Sequence of chain 1.A:
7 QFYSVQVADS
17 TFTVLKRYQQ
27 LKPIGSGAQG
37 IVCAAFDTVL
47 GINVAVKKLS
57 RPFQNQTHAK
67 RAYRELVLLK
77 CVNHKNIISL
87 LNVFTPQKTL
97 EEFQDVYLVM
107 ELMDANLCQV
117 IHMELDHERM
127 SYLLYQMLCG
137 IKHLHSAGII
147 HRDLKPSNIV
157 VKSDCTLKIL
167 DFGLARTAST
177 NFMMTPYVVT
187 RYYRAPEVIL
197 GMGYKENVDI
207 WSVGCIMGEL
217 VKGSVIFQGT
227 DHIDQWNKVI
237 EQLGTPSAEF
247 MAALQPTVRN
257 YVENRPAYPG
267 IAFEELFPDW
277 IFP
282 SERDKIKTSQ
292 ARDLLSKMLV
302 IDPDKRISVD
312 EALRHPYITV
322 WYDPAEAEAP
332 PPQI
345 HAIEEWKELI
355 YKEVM

The small molecule below binds the protein below.
Small molecule (SMILES): O=C(Nc1cccc(-c2n[nH]c3ccc(-c4nc[nH]n4)cc23)c1)c1ccco1

Binding-site contacts:
Ligand atom C12 contacts residue ASP110 of chain 1.A at 3.8 Å.
Ligand atom C11 contacts residue LEU108 of chain 1.A at 3.7 Å (hydrophobic).
Ligand atom C14 contacts residue ALA111 of chain 1.A at 3.8 Å (hydrophobic).
Ligand atom N7 contacts residue LEU108 of chain 1.A at 3.8 Å.
Ligand atom N16 contacts residue MET109 of chain 1.A at 2.8 Å (h-bond).
Ligand atom N7 contacts residue GLU107 of chain 1.A at 2.7 Å (salt-bridge).
Ligand atom C20 contacts residue VAL38 of chain 1.A at 3.8 Å (hydrophobic).
Ligand atom C2 contacts residue MET106 of chain 1.A at 3.8 Å (hydrophobic).
Ligand atom C6 contacts residue GLU107 of chain 1.A at 3.8 Å.
Ligand atom N7 contacts residue ALA51 of chain 1.A at 3.7 Å.
Ligand atom C22 contacts residue MET109 of chain 1.A at 3.9 Å (hydrophobic).
Ligand atom N19 contacts residue VAL38 of chain 1.A at 3.7 Å.
Ligand atom C6 contacts residue ALA51 of chain 1.A at 3.7 Å (hydrophobic).
Ligand atom N8 contacts residue MET109 of chain 1.A at 2.9 Å (h-bond).
Ligand atom C1 contacts residue LEU166 of chain 1.A at 3.8 Å (hydrophobic).
Ligand atom C10 contacts residue ILE30 of chain 1.A at 3.8 Å (hydrophobic).
Ligand atom C25 contacts residue MET109 of chain 1.A at 3.4 Å (hydrophobic).
Ligand atom C17 contacts residue LEU166 of chain 1.A at 3.7 Å (hydrophobic).
Ligand atom C2 contacts residue LEU166 of chain 1.A at 3.5 Å (hydrophobic).
Ligand atom N21 contacts residue LEU166 of chain 1.A at 3.9 Å.
Ligand atom N18 contacts residue VAL38 of chain 1.A at 3.5 Å.
Ligand atom N8 contacts residue GLU107 of chain 1.A at 3.5 Å (salt-bridge).
Ligand atom N7 contacts residue MET109 of chain 1.A at 3.7 Å.
Ligand atom N21 contacts residue VAL38 of chain 1.A at 3.8 Å.
Ligand atom C22 contacts residue ASP110 of chain 1.A at 3.5 Å.
Ligand atom N16 contacts residue ASP110 of chain 1.A at 3.4 Å (salt-bridge).
Ligand atom C14 contacts residue GLN115 of chain 1.A at 3.9 Å.
Ligand atom C11 contacts residue ILE30 of chain 1.A at 3.8 Å (hydrophobic).
Ligand atom C11 contacts residue MET109 of chain 1.A at 3.2 Å (hydrophobic).
Ligand atom O23 contacts residue ASP110 of chain 1.A at 3.9 Å.
Ligand atom C17 contacts residue VAL38 of chain 1.A at 3.7 Å (hydrophobic).
Ligand atom C15 contacts residue VAL156 of chain 1.A at 3.9 Å (hydrophobic).
Ligand atom C24 contacts residue ASP110 of chain 1.A at 3.8 Å.
Ligand atom N8 contacts residue LEU108 of chain 1.A at 3.6 Å.
Ligand atom C3 contacts residue ALA51 of chain 1.A at 3.9 Å (hydrophobic).
Ligand atom C14 contacts residue ASN112 of chain 1.A at 3.6 Å.
Ligand atom C12 contacts residue MET109 of chain 1.A at 3.4 Å (hydrophobic).
Ligand atom C12 contacts residue ALA111 of chain 1.A at 3.9 Å (hydrophobic).
Ligand atom C3 contacts residue LEU166 of chain 1.A at 3.7 Å (hydrophobic).
Ligand atom C13 contacts residue ALA111 of chain 1.A at 3.7 Å (hydrophobic).